Sequence of chain 2.G:
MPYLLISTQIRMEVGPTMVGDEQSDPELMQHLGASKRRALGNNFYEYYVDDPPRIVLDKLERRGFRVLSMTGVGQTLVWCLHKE

A small-molecule ligand and the protein it binds are described below.
Small molecule (SMILES): N[C@@H](Cc1ccccc1)C(=O)O

Binding-site contacts:
Ligand atom O contacts residue GLY77 of chain 2.G at 3.7 Å.
Ligand atom OXT contacts residue PRO197 of chain 2.B at 3.5 Å.
Ligand atom OXT contacts residue GLN78 of chain 2.F at 3.0 Å (h-bond).
Ligand atom O contacts residue GLN12 of chain 2.G at 3.6 Å.
Ligand atom CG contacts residue ILE13 of chain 2.F at 3.4 Å (hydrophobic).
Ligand atom C contacts residue GLY77 of chain 2.G at 3.9 Å.
Ligand atom O contacts residue GLN78 of chain 2.G at 2.8 Å (h-bond).
Ligand atom CA contacts residue ILE13 of chain 2.F at 3.6 Å (hydrophobic).
Ligand atom CD2 contacts residue ILE13 of chain 2.F at 3.5 Å (hydrophobic).
Ligand atom CA contacts residue GLN78 of chain 2.F at 3.6 Å.
Ligand atom C contacts residue GLN78 of chain 2.F at 3.8 Å.
Ligand atom N contacts residue ILE13 of chain 2.F at 2.8 Å (h-bond).
Ligand atom CG contacts residue VAL76 of chain 2.G at 3.7 Å (hydrophobic).
Ligand atom CD1 contacts residue ILE13 of chain 2.F at 3.5 Å (hydrophobic).
Ligand atom CB contacts residue GLN78 of chain 2.F at 3.5 Å.
Ligand atom OXT contacts residue GLU195 of chain 2.B at 3.8 Å.
Ligand atom CE2 contacts residue GLN12 of chain 2.F at 3.8 Å.
Ligand atom CZ contacts residue ARG14 of chain 2.F at 3.8 Å.
Ligand atom CE1 contacts residue VAL76 of chain 2.G at 3.9 Å (hydrophobic).
Ligand atom CE1 contacts residue ILE13 of chain 2.F at 3.9 Å (hydrophobic).
Ligand atom C contacts residue GLN78 of chain 2.G at 3.7 Å.
Ligand atom CD2 contacts residue VAL76 of chain 2.G at 3.5 Å (hydrophobic).
Ligand atom CD2 contacts residue GLN78 of chain 2.F at 3.4 Å.
Ligand atom CE1 contacts residue MET15 of chain 2.F at 3.6 Å (hydrophobic).
Ligand atom CB contacts residue VAL76 of chain 2.G at 3.5 Å (hydrophobic).
Ligand atom N contacts residue GLN78 of chain 2.F at 2.8 Å (h-bond).
Ligand atom O contacts residue THR79 of chain 2.G at 2.7 Å (h-bond).
Ligand atom CZ contacts residue MET15 of chain 2.F at 3.6 Å (hydrophobic).
Ligand atom CZ contacts residue LEU80 of chain 2.F at 3.8 Å (hydrophobic).
Ligand atom CE2 contacts residue GLN78 of chain 2.F at 3.5 Å.
Ligand atom CA contacts residue THR79 of chain 2.G at 3.5 Å.
Ligand atom C contacts residue VAL76 of chain 2.G at 3.9 Å (hydrophobic).
Ligand atom C contacts residue THR79 of chain 2.G at 3.5 Å.
Ligand atom N contacts residue GLU195 of chain 2.B at 2.8 Å (salt-bridge).
Ligand atom OXT contacts residue GLY77 of chain 2.G at 3.9 Å.
Ligand atom OXT contacts residue GLN78 of chain 2.G at 3.9 Å.
Ligand atom O contacts residue VAL76 of chain 2.G at 3.4 Å (h-bond).
Ligand atom CD1 contacts residue VAL76 of chain 2.G at 3.6 Å (hydrophobic).
Ligand atom CE2 contacts residue ILE13 of chain 2.F at 3.4 Å (hydrophobic).
Ligand atom CB contacts residue ILE13 of chain 2.F at 3.9 Å (hydrophobic).

Sequence of chain 2.B:
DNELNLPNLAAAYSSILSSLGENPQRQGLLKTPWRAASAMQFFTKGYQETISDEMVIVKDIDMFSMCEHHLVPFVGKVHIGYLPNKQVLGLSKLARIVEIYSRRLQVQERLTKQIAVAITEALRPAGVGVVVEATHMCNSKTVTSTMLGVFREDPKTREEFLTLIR

Sequence of chain 2.F:
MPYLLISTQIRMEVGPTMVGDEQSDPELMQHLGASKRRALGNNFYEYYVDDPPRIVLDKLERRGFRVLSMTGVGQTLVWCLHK